Binding-site contacts:
Ligand atom C5 contacts residue PRO246 of chain 1.D at 4.2 Å (hydrophobic).
Ligand atom N8 contacts residue PRO246 of chain 1.D at 3.5 Å.
Ligand atom C6 contacts residue S4M1 of chain 1.K at 3.3 Å.
Ligand atom C5 contacts residue ASP179 of chain 1.D at 3.5 Å.
Ligand atom C7 contacts residue TYR245 of chain 1.D at 3.2 Å (hydrophobic).
Ligand atom C1 contacts residue THR177 of chain 1.D at 4.3 Å.
Ligand atom C6 contacts residue THR177 of chain 1.D at 3.1 Å.
Ligand atom F10 contacts residue GLN209 of chain 1.D at 3.9 Å.
Ligand atom C2 contacts residue GLU211 of chain 1.D at 4.3 Å.
Ligand atom N8 contacts residue ASP179 of chain 1.D at 2.9 Å (salt-bridge).
Ligand atom C9 contacts residue THR177 of chain 1.D at 3.8 Å.
Ligand atom N8 contacts residue TRP27 of chain 1.D at 3.6 Å.
Ligand atom C5 contacts residue ILE71 of chain 1.D at 3.9 Å (hydrophobic).
Ligand atom C2 contacts residue GLN209 of chain 1.D at 3.7 Å.
Ligand atom C1 contacts residue TYR245 of chain 1.D at 4.2 Å (hydrophobic).
Ligand atom F10 contacts residue GLN72 of chain 1.D at 3.4 Å.
Ligand atom C7 contacts residue GLN209 of chain 1.D at 3.4 Å.
Ligand atom C9 contacts residue GLN209 of chain 1.D at 3.6 Å.
Ligand atom C9 contacts residue ASP176 of chain 1.D at 3.8 Å.
Ligand atom C3 contacts residue GLN209 of chain 1.D at 3.7 Å.
Ligand atom C6 contacts residue GLN209 of chain 1.D at 3.9 Å.
Ligand atom C5 contacts residue TYR245 of chain 1.D at 3.7 Å (hydrophobic).
Ligand atom C2 contacts residue ILE250 of chain 1.D at 4.0 Å (hydrophobic).
Ligand atom F10 contacts residue THR178 of chain 1.D at 3.2 Å.
Ligand atom C6 contacts residue GLN72 of chain 1.D at 3.6 Å.
Ligand atom C9 contacts residue TYR245 of chain 1.D at 3.5 Å (hydrophobic).
Ligand atom F10 contacts residue ASP179 of chain 1.D at 3.5 Å.
Ligand atom C9 contacts residue TYR81 of chain 1.D at 3.5 Å (hydrophobic).
Ligand atom C3 contacts residue THR178 of chain 1.D at 4.2 Å.
Ligand atom C1 contacts residue GLN209 of chain 1.D at 3.5 Å.
Ligand atom C7 contacts residue TYR81 of chain 1.D at 3.5 Å (hydrophobic).
Ligand atom C3 contacts residue GLN72 of chain 1.D at 4.0 Å.
Ligand atom F10 contacts residue THR177 of chain 1.D at 3.5 Å.
Ligand atom C4 contacts residue ILE250 of chain 1.D at 3.8 Å (hydrophobic).
Ligand atom C4 contacts residue GLN209 of chain 1.D at 3.4 Å.
Ligand atom C6 contacts residue THR178 of chain 1.D at 4.3 Å.
Ligand atom C3 contacts residue THR177 of chain 1.D at 3.4 Å.
Ligand atom C9 contacts residue S4M1 of chain 1.K at 3.5 Å.
Ligand atom C2 contacts residue ASP179 of chain 1.D at 3.5 Å.
Ligand atom C4 contacts residue TYR245 of chain 1.D at 3.5 Å (hydrophobic).

Sequence of chain 1.D:
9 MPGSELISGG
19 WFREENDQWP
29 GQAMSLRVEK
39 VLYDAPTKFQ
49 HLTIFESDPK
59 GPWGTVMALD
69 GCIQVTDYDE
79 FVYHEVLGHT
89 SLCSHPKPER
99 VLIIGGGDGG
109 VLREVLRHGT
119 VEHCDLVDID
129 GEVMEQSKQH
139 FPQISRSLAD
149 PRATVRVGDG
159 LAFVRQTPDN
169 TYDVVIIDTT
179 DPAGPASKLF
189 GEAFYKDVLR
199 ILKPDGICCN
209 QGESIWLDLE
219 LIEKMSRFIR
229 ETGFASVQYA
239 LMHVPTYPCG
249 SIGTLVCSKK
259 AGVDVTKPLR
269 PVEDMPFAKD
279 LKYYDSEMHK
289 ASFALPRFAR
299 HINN

This small molecule binds to this protein.
Small molecule (SMILES): NCCc1ccccc1F